Sequence of chain 1.B:
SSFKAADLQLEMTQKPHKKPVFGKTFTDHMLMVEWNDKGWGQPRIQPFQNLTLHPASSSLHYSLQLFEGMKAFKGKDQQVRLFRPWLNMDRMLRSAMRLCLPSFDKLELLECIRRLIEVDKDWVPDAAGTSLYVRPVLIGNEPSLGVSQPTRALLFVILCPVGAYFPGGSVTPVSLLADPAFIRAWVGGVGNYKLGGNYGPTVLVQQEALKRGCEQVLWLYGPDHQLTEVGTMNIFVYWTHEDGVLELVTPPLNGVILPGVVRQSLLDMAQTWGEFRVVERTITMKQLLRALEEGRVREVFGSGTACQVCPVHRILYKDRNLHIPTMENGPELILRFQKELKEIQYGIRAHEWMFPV

Binding-site contacts:
Ligand atom C12 contacts residue PHE34 of chain 1.B at 3.6 Å (hydrophobic).
Ligand atom O contacts residue THR244 of chain 1.B at 3.8 Å.
Ligand atom C10 contacts residue ALA318 of chain 1.B at 3.4 Å (hydrophobic).
Ligand atom C5 contacts residue TYR74 of chain 1.A at 3.9 Å (hydrophobic).
Ligand atom C contacts residue ALA318 of chain 1.B at 3.7 Å (hydrophobic).
Ligand atom N contacts residue PHE34 of chain 1.B at 3.6 Å.
Ligand atom O2 contacts residue ALA318 of chain 1.B at 3.9 Å.
Ligand atom C3 contacts residue PLP1 of chain 1.K at 3.2 Å.
Ligand atom N2 contacts residue ALA318 of chain 1.B at 3.7 Å.
Ligand atom C2 contacts residue PLP1 of chain 1.K at 3.7 Å.
Ligand atom C17 contacts residue TYR177 of chain 1.B at 3.6 Å (hydrophobic).
Ligand atom C2 contacts residue THR244 of chain 1.B at 3.6 Å.
Ligand atom O contacts residue THR317 of chain 1.B at 3.2 Å (h-bond).
Ligand atom C1 contacts residue PLP1 of chain 1.K at 3.4 Å.
Ligand atom O contacts residue ALA318 of chain 1.B at 3.1 Å (h-bond).
Ligand atom C1 contacts residue THR244 of chain 1.B at 3.6 Å.
Ligand atom C14 contacts residue PHE34 of chain 1.B at 3.4 Å (hydrophobic).
Ligand atom C13 contacts residue PHE34 of chain 1.B at 3.4 Å (hydrophobic).
Ligand atom C3 contacts residue THR244 of chain 1.B at 3.5 Å.
Ligand atom C17 contacts residue GLY175 of chain 1.B at 3.3 Å.
Ligand atom O1 contacts residue THR244 of chain 1.B at 2.4 Å (h-bond).
Ligand atom C10 contacts residue PHE34 of chain 1.B at 3.6 Å (hydrophobic).
Ligand atom C6 contacts residue ARG147 of chain 1.B at 3.9 Å.
Ligand atom C contacts residue THR244 of chain 1.B at 3.2 Å.
Ligand atom C16 contacts residue PHE34 of chain 1.B at 3.7 Å (hydrophobic).
Ligand atom C4 contacts residue PLP1 of chain 1.K at 3.9 Å.
Ligand atom C14 contacts residue ALA318 of chain 1.B at 3.7 Å (hydrophobic).
Ligand atom O2 contacts residue TYR145 of chain 1.B at 3.5 Å.
Ligand atom C3 contacts residue LYS206 of chain 1.B at 3.5 Å.
Ligand atom O contacts residue GLY316 of chain 1.B at 3.4 Å.
Ligand atom C9 contacts residue ALA318 of chain 1.B at 3.4 Å (hydrophobic).
Ligand atom C11 contacts residue ALA318 of chain 1.B at 3.5 Å (hydrophobic).
Ligand atom N1 contacts residue TYR177 of chain 1.B at 3.5 Å (h-bond).
Ligand atom C9 contacts residue PHE34 of chain 1.B at 3.4 Å (hydrophobic).
Ligand atom N2 contacts residue LYS83 of chain 1.B at 3.5 Å (salt-bridge).
Ligand atom C15 contacts residue TYR177 of chain 1.B at 3.6 Å (hydrophobic).
Ligand atom C11 contacts residue PHE34 of chain 1.B at 3.7 Å (hydrophobic).
Ligand atom N1 contacts residue GLY175 of chain 1.B at 2.8 Å (h-bond).
Ligand atom O1 contacts residue ALA318 of chain 1.B at 3.7 Å.
Ligand atom C16 contacts residue TYR177 of chain 1.B at 3.7 Å (hydrophobic).

This small molecule binds to this protein.
Small molecule (SMILES): O=C(O)Cc1ccccc1C(=O)Nc1ccc(-c2cc[nH]n2)cc1

Sequence of chain 1.A:
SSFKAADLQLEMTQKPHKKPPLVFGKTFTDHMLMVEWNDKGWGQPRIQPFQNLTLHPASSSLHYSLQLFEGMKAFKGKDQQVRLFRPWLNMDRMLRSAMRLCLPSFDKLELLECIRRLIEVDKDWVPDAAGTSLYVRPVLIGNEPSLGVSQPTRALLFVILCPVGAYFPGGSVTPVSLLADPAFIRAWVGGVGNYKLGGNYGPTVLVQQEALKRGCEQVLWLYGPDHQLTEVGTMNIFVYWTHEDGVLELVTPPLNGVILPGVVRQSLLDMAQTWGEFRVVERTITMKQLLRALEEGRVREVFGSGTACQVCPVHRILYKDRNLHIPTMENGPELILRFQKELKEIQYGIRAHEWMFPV